Sequence of chain 5.F:
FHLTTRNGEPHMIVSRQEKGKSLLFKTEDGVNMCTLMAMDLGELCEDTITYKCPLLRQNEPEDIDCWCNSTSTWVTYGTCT

The small molecule below binds the protein below.
Small molecule (SMILES): CC(=O)N[C@@H]1[C@@H](O)[C@H](O)[C@@H](CO)O[C@H]1O

Binding-site contacts:
Ligand atom N2 contacts residue ASN75 of chain 5.E at 3.0 Å (h-bond).
Ligand atom O6 contacts residue THR48 of chain 5.F at 4.0 Å.
Ligand atom C5 contacts residue ASN75 of chain 5.E at 3.2 Å.
Ligand atom O6 contacts residue NAG1 of chain 5.Z at 4.1 Å.
Ligand atom C6 contacts residue ASN75 of chain 5.E at 3.8 Å.
Ligand atom C3 contacts residue NAG1 of chain 5.Z at 3.3 Å.
Ligand atom C1 contacts residue ASN75 of chain 5.E at 1.3 Å.
Ligand atom O6 contacts residue GLU46 of chain 5.F at 3.8 Å.
Ligand atom C7 contacts residue MET126 of chain 5.E at 3.8 Å (hydrophobic).
Ligand atom O6 contacts residue ASN75 of chain 5.E at 3.8 Å.
Ligand atom O3 contacts residue NAG1 of chain 5.Z at 2.4 Å (h-bond).
Ligand atom C4 contacts residue ASN75 of chain 5.E at 4.0 Å.
Ligand atom C8 contacts residue PHE98 of chain 5.E at 3.6 Å (hydrophobic).
Ligand atom O7 contacts residue ASN75 of chain 5.E at 3.2 Å (h-bond).
Ligand atom C8 contacts residue ASN75 of chain 5.E at 3.0 Å.
Ligand atom C5 contacts residue NAG1 of chain 5.Z at 3.7 Å.
Ligand atom C3 contacts residue ASN75 of chain 5.E at 3.5 Å.
Ligand atom O5 contacts residue THR48 of chain 5.F at 4.0 Å.
Ligand atom C7 contacts residue ASN75 of chain 5.E at 2.8 Å.
Ligand atom C2 contacts residue NAG1 of chain 5.Z at 4.1 Å.
Ligand atom O6 contacts residue CYS45 of chain 5.F at 3.4 Å (h-bond).
Ligand atom C2 contacts residue ASN75 of chain 5.E at 2.6 Å.
Ligand atom O4 contacts residue NAG1 of chain 5.Z at 1.6 Å.
Ligand atom C6 contacts residue CYS45 of chain 5.F at 4.4 Å (hydrophobic).
Ligand atom C8 contacts residue MET126 of chain 5.E at 3.7 Å (hydrophobic).
Ligand atom C4 contacts residue NAG1 of chain 5.Z at 2.9 Å.
Ligand atom C6 contacts residue NAG1 of chain 5.Z at 3.4 Å.
Ligand atom O7 contacts residue MET126 of chain 5.E at 3.1 Å.
Ligand atom O5 contacts residue ASN75 of chain 5.E at 2.1 Å (h-bond).
Ligand atom C6 contacts residue THR48 of chain 5.F at 4.4 Å.

Sequence of chain 5.E:
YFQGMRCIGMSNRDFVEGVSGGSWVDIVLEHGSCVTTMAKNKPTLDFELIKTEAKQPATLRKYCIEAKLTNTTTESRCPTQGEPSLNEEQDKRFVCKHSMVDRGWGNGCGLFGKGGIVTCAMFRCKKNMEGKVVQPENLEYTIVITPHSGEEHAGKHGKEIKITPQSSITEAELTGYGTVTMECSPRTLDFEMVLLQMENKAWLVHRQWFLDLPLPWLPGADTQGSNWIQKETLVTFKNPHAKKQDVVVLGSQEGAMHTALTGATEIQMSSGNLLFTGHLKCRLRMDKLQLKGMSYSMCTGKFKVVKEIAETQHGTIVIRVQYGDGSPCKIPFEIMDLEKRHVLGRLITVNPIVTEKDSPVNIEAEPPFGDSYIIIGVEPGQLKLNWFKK